Sequence of chain 1.A:
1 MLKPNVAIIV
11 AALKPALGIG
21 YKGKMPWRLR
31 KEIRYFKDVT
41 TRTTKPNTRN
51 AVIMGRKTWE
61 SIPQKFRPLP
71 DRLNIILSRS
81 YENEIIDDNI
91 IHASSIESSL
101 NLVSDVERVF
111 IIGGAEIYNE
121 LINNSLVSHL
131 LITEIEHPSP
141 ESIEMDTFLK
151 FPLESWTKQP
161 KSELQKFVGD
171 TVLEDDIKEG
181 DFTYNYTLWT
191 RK

The small molecule below binds the protein below.
Small molecule (SMILES): CC[C@@H](C#Cc1c(C)nc(N)nc1N)c1cc(OC)c(OC)c(OC)c1

Binding-site contacts:
Ligand atom N3 contacts residue ILE9 of chain 1.A at 3.4 Å (h-bond).
Ligand atom NAG contacts residue NDP1 of chain 1.C at 3.7 Å.
Ligand atom NAG contacts residue TYR118 of chain 1.A at 3.2 Å (h-bond).
Ligand atom C5 contacts residue NDP1 of chain 1.C at 3.7 Å.
Ligand atom CAB contacts residue SER61 of chain 1.A at 3.3 Å.
Ligand atom C6 contacts residue PHE36 of chain 1.A at 3.7 Å (hydrophobic).
Ligand atom CAE contacts residue GLU32 of chain 1.A at 3.5 Å.
Ligand atom NAG contacts residue PHE36 of chain 1.A at 3.6 Å.
Ligand atom CAA contacts residue THR58 of chain 1.A at 3.5 Å.
Ligand atom C4 contacts residue PHE36 of chain 1.A at 3.4 Å (hydrophobic).
Ligand atom N1 contacts residue GLU32 of chain 1.A at 2.6 Å (salt-bridge).
Ligand atom CAA contacts residue ILE112 of chain 1.A at 3.8 Å (hydrophobic).
Ligand atom CAH contacts residue NDP1 of chain 1.C at 3.8 Å.
Ligand atom N3 contacts residue PHE36 of chain 1.A at 3.6 Å.
Ligand atom N3 contacts residue NDP1 of chain 1.C at 3.5 Å (h-bond).
Ligand atom CAB contacts residue PRO63 of chain 1.A at 3.4 Å (hydrophobic).
Ligand atom CAI contacts residue NDP1 of chain 1.C at 3.9 Å.
Ligand atom NAG contacts residue ILE9 of chain 1.A at 3.1 Å (h-bond).
Ligand atom CAL contacts residue ILE112 of chain 1.A at 3.6 Å (hydrophobic).
Ligand atom C2 contacts residue PHE36 of chain 1.A at 3.8 Å (hydrophobic).
Ligand atom NAF contacts residue ALA11 of chain 1.A at 3.6 Å.
Ligand atom C4 contacts residue ILE9 of chain 1.A at 3.7 Å (hydrophobic).
Ligand atom CAC contacts residue PHE36 of chain 1.A at 3.7 Å (hydrophobic).
Ligand atom N1 contacts residue PHE36 of chain 1.A at 3.6 Å.
Ligand atom NAF contacts residue ILE9 of chain 1.A at 3.8 Å.
Ligand atom C2 contacts residue NDP1 of chain 1.C at 3.9 Å.
Ligand atom C2 contacts residue ALA11 of chain 1.A at 3.8 Å (hydrophobic).
Ligand atom NAF contacts residue VAL10 of chain 1.A at 3.4 Å.
Ligand atom C5 contacts residue PHE36 of chain 1.A at 3.5 Å (hydrophobic).
Ligand atom N3 contacts residue VAL10 of chain 1.A at 3.4 Å.
Ligand atom C4 contacts residue NDP1 of chain 1.C at 3.5 Å.
Ligand atom N3 contacts residue ALA11 of chain 1.A at 3.9 Å.
Ligand atom CAA contacts residue ILE62 of chain 1.A at 3.5 Å (hydrophobic).
Ligand atom NAG contacts residue ILE112 of chain 1.A at 3.0 Å (h-bond).
Ligand atom NAF contacts residue GLU32 of chain 1.A at 2.6 Å (salt-bridge).
Ligand atom NAF contacts residue THR133 of chain 1.A at 3.8 Å.
Ligand atom C6 contacts residue GLU32 of chain 1.A at 3.5 Å.
Ligand atom CAB contacts residue ILE62 of chain 1.A at 3.4 Å (hydrophobic).
Ligand atom C2 contacts residue GLU32 of chain 1.A at 3.5 Å.
Ligand atom C2 contacts residue VAL10 of chain 1.A at 3.8 Å (hydrophobic).